Sequence of chain 2.F:
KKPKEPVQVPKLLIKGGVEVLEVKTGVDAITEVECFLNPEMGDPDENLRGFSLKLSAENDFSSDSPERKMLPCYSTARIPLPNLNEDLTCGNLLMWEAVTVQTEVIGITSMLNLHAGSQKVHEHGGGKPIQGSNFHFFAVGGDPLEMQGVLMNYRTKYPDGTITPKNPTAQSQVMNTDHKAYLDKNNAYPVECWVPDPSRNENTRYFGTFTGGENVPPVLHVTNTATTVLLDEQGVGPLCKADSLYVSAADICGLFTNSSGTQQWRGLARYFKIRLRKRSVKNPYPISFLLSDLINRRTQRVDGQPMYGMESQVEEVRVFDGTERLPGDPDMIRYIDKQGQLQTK

Sequence of chain 4.F:
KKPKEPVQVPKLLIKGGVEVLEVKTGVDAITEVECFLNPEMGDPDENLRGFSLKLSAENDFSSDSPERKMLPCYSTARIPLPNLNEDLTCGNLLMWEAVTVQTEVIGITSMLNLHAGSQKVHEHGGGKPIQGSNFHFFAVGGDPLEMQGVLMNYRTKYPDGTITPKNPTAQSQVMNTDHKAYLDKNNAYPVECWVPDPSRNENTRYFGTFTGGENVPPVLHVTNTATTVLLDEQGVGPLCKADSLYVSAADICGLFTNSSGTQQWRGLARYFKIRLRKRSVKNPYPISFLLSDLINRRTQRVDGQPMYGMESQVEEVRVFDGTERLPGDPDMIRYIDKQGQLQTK

Binding-site contacts:
Ligand atom O9 contacts residue LEU67 of chain 3.F at 2.3 Å.
Ligand atom C1 contacts residue ASN272 of chain 3.F at 3.9 Å.
Ligand atom O1B contacts residue LYS68 of chain 3.F at 3.0 Å (salt-bridge).
Ligand atom O10 contacts residue PHE75 of chain 2.F at 3.9 Å.
Ligand atom N5 contacts residue GLN278 of chain 3.F at 3.9 Å.
Ligand atom C9 contacts residue GLN278 of chain 3.F at 3.3 Å.
Ligand atom C6 contacts residue LYS68 of chain 3.F at 4.0 Å.
Ligand atom O1A contacts residue THR276 of chain 3.F at 3.3 Å (h-bond).
Ligand atom C9 contacts residue LYS68 of chain 3.F at 3.6 Å.
Ligand atom C7 contacts residue GLN278 of chain 3.F at 3.9 Å.
Ligand atom C11 contacts residue PHE270 of chain 3.F at 3.9 Å (hydrophobic).
Ligand atom O8 contacts residue LYS68 of chain 3.F at 3.1 Å.
Ligand atom C11 contacts residue THR276 of chain 3.F at 3.2 Å.
Ligand atom O1A contacts residue ASN272 of chain 3.F at 4.1 Å.
Ligand atom O1B contacts residue THR276 of chain 3.F at 2.4 Å (h-bond).
Ligand atom C11 contacts residue PHE75 of chain 2.F at 3.5 Å (hydrophobic).
Ligand atom C8 contacts residue LYS68 of chain 3.F at 3.5 Å.
Ligand atom O9 contacts residue LYS68 of chain 3.F at 2.5 Å (salt-bridge).
Ligand atom O9 contacts residue GLN278 of chain 3.F at 4.1 Å.
Ligand atom C11 contacts residue ASN272 of chain 3.F at 3.6 Å.
Ligand atom O8 contacts residue THR276 of chain 3.F at 3.9 Å.
Ligand atom C11 contacts residue HIS138 of chain 4.F at 3.1 Å.
Ligand atom C11 contacts residue GLN278 of chain 3.F at 3.5 Å.
Ligand atom O7 contacts residue LEU62 of chain 3.F at 3.9 Å.
Ligand atom O10 contacts residue LEU62 of chain 3.F at 3.2 Å.
Ligand atom N5 contacts residue ASN272 of chain 3.F at 3.2 Å (h-bond).
Ligand atom C11 contacts residue PHE65 of chain 3.F at 4.0 Å (hydrophobic).
Ligand atom O1A contacts residue SER274 of chain 3.F at 3.8 Å.
Ligand atom C11 contacts residue LEU62 of chain 3.F at 3.9 Å (hydrophobic).
Ligand atom O8 contacts residue GLN278 of chain 3.F at 3.5 Å (h-bond).
Ligand atom O8 contacts residue ASN272 of chain 3.F at 3.3 Å (h-bond).
Ligand atom C10 contacts residue GLN278 of chain 3.F at 4.1 Å.
Ligand atom O1B contacts residue ASN272 of chain 3.F at 3.4 Å (h-bond).
Ligand atom C9 contacts residue LEU67 of chain 3.F at 3.4 Å (hydrophobic).
Ligand atom C1 contacts residue THR276 of chain 3.F at 3.1 Å.
Ligand atom C8 contacts residue GLN278 of chain 3.F at 3.7 Å.
Ligand atom O4 contacts residue ASP74 of chain 2.F at 4.0 Å.
Ligand atom C6 contacts residue ASN272 of chain 3.F at 3.6 Å.
Ligand atom C10 contacts residue ASN272 of chain 3.F at 3.9 Å.
Ligand atom C10 contacts residue LEU62 of chain 3.F at 3.6 Å (hydrophobic).

The small molecule below binds the protein below.
Small molecule (SMILES): CC(=O)N[C@H]1[C@H]([C@H](O)[C@H](O)CO)O[C@@](O[C@H](CO)[C@@H](O)[C@@H]2O[C@@H](C(=O)O)C[C@H](O)[C@H]2NC(C)=O)(C(=O)O)C[C@@H]1O

Sequence of chain 3.F:
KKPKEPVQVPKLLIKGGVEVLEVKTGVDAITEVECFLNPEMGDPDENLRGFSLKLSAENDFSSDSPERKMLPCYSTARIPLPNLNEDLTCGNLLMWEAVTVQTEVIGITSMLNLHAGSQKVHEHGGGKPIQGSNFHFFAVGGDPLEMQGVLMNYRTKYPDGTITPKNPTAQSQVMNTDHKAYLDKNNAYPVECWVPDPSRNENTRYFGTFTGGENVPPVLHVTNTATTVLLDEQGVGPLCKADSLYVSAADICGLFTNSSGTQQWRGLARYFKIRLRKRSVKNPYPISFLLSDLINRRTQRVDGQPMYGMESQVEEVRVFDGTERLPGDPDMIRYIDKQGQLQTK